Sequence of chain 1.C:
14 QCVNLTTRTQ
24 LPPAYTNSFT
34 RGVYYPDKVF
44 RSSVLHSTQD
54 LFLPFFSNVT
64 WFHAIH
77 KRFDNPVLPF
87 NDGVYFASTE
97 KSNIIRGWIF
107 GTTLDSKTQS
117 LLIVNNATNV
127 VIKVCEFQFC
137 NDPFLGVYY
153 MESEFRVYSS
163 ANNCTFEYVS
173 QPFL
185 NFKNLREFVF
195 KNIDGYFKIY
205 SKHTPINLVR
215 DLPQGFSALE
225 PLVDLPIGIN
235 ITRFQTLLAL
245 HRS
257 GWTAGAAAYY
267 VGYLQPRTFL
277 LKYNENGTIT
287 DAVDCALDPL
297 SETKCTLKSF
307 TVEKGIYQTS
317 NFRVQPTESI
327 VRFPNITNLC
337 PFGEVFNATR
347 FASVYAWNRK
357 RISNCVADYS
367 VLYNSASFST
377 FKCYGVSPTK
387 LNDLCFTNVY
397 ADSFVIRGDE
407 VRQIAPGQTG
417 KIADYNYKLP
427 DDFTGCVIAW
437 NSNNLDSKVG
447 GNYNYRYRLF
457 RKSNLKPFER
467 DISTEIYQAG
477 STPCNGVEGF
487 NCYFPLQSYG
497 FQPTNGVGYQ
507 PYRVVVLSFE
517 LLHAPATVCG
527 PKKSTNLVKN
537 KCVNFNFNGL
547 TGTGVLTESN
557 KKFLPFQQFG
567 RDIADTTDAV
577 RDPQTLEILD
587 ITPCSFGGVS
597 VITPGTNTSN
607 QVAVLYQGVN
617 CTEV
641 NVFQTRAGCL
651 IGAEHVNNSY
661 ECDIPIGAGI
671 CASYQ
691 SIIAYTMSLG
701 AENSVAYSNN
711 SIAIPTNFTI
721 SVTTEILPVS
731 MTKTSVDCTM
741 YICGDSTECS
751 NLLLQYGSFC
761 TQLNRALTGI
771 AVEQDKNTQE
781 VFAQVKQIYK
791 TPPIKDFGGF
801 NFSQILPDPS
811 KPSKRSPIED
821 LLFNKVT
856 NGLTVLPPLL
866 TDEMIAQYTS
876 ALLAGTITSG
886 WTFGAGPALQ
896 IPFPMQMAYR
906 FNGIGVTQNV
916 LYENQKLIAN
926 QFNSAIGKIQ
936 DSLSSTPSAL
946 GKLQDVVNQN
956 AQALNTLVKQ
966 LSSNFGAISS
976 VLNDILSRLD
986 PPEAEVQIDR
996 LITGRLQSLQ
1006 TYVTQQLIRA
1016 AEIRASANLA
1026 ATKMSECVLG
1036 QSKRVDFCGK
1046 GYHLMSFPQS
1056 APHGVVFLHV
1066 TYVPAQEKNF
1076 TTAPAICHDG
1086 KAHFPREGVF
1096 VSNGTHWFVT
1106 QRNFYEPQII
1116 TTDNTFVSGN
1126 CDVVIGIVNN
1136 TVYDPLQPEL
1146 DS

Binding-site contacts:
Ligand atom C6 contacts residue GLN926 of chain 1.C at 3.7 Å.
Ligand atom C2 contacts residue GLN1071 of chain 1.C at 4.1 Å.
Ligand atom C1 contacts residue GLN1071 of chain 1.C at 3.6 Å.
Ligand atom C7 contacts residue LEU922 of chain 1.C at 3.9 Å (hydrophobic).
Ligand atom O7 contacts residue GLN1071 of chain 1.C at 3.4 Å (h-bond).
Ligand atom O4 contacts residue LEU922 of chain 1.C at 4.0 Å.
Ligand atom N2 contacts residue ASN717 of chain 1.C at 2.9 Å (h-bond).
Ligand atom C6 contacts residue LEU922 of chain 1.C at 4.3 Å (hydrophobic).
Ligand atom O7 contacts residue ASN717 of chain 1.C at 3.3 Å (h-bond).
Ligand atom O5 contacts residue GLN926 of chain 1.C at 4.4 Å.
Ligand atom C4 contacts residue ASN717 of chain 1.C at 4.2 Å.
Ligand atom C1 contacts residue ASN717 of chain 1.C at 1.4 Å.
Ligand atom O5 contacts residue GLN1071 of chain 1.C at 3.6 Å (h-bond).
Ligand atom C5 contacts residue ASN717 of chain 1.C at 3.6 Å.
Ligand atom C5 contacts residue LEU922 of chain 1.C at 3.9 Å (hydrophobic).
Ligand atom C2 contacts residue ASN717 of chain 1.C at 2.4 Å.
Ligand atom C8 contacts residue LEU922 of chain 1.C at 4.2 Å (hydrophobic).
Ligand atom C4 contacts residue LEU922 of chain 1.C at 4.4 Å (hydrophobic).
Ligand atom O7 contacts residue LEU922 of chain 1.C at 3.4 Å.
Ligand atom O5 contacts residue ASN717 of chain 1.C at 2.3 Å (h-bond).
Ligand atom C3 contacts residue ASN717 of chain 1.C at 3.8 Å.
Ligand atom C8 contacts residue ASN717 of chain 1.C at 4.5 Å.
Ligand atom C7 contacts residue ASN717 of chain 1.C at 3.3 Å.
Ligand atom C8 contacts residue GLN926 of chain 1.C at 4.5 Å.
Ligand atom O6 contacts residue GLN926 of chain 1.C at 3.1 Å (h-bond).
Ligand atom C5 contacts residue GLN926 of chain 1.C at 4.1 Å.
Ligand atom O6 contacts residue PHE718 of chain 1.C at 4.4 Å.

A protein and the small-molecule ligand that binds it are described below.
Small molecule (SMILES): CC(=O)N[C@H]1[C@H](O[C@H]2[C@H](O)[C@@H](NC(C)=O)CO[C@@H]2CO)O[C@H](CO)[C@@H](O)[C@@H]1O